Binding-site contacts:
Ligand atom N3A contacts residue PHE179 of chain 22.A at 3.2 Å.
Ligand atom C5B contacts residue LEU181 of chain 22.A at 3.5 Å (hydrophobic).
Ligand atom CM3 contacts residue ASN212 of chain 22.A at 3.6 Å.
Ligand atom CM6 contacts residue TYR144 of chain 22.A at 3.6 Å (hydrophobic).
Ligand atom C5B contacts residue TYR144 of chain 22.A at 3.7 Å (hydrophobic).
Ligand atom F3 contacts residue ALA166 of chain 22.A at 3.2 Å.
Ligand atom C4B contacts residue LEU181 of chain 22.A at 3.8 Å (hydrophobic).
Ligand atom CM4 contacts residue TYR142 of chain 22.A at 3.5 Å (hydrophobic).
Ligand atom N1A contacts residue PHE179 of chain 22.A at 3.6 Å.
Ligand atom C2A contacts residue TYR144 of chain 22.A at 3.6 Å (hydrophobic).
Ligand atom F1 contacts residue TYR142 of chain 22.A at 3.3 Å.
Ligand atom F2 contacts residue PHE179 of chain 22.A at 3.6 Å.
Ligand atom C1B contacts residue LEU181 of chain 22.A at 3.8 Å (hydrophobic).
Ligand atom F2 contacts residue TYR142 of chain 22.A at 3.6 Å.
Ligand atom F1 contacts residue MET124 of chain 22.A at 3.5 Å.
Ligand atom C3 contacts residue LEU100 of chain 22.A at 3.6 Å (hydrophobic).
Ligand atom F2 contacts residue VAL168 of chain 22.A at 2.9 Å.
Ligand atom N1A contacts residue TYR144 of chain 22.A at 3.3 Å.
Ligand atom O1 contacts residue MET214 of chain 22.A at 3.3 Å.
Ligand atom F1 contacts residue LEU217 of chain 22.A at 3.3 Å.
Ligand atom F3 contacts residue MET143 of chain 22.A at 3.3 Å.
Ligand atom C3A contacts residue TYR144 of chain 22.A at 3.7 Å (hydrophobic).
Ligand atom CM6 contacts residue MET214 of chain 22.A at 3.4 Å (hydrophobic).
Ligand atom C4 contacts residue LEU100 of chain 22.A at 3.7 Å (hydrophobic).
Ligand atom N3A contacts residue LEU217 of chain 22.A at 3.6 Å.
Ligand atom C6B contacts residue LEU181 of chain 22.A at 3.5 Å (hydrophobic).
Ligand atom F3 contacts residue TYR144 of chain 22.A at 3.1 Å.
Ligand atom C3A contacts residue PHE179 of chain 22.A at 3.4 Å (hydrophobic).
Ligand atom C1B contacts residue ILE98 of chain 22.A at 3.7 Å (hydrophobic).
Ligand atom O1B contacts residue ILE98 of chain 22.A at 3.1 Å.
Ligand atom C4 contacts residue TYR190 of chain 22.A at 3.6 Å (hydrophobic).
Ligand atom O1 contacts residue LEU100 of chain 22.A at 3.7 Å.
Ligand atom F3 contacts residue TYR142 of chain 22.A at 2.6 Å.
Ligand atom C1C contacts residue MET214 of chain 22.A at 3.5 Å (hydrophobic).
Ligand atom O1A contacts residue TYR144 of chain 22.A at 3.3 Å.
Ligand atom C2A contacts residue PHE179 of chain 22.A at 3.5 Å (hydrophobic).
Ligand atom CM3 contacts residue TYR190 of chain 22.A at 3.7 Å (hydrophobic).
Ligand atom CM6 contacts residue LEU184 of chain 22.A at 3.4 Å (hydrophobic).
Ligand atom N2 contacts residue LEU100 of chain 22.A at 3.8 Å.
Ligand atom CM2 contacts residue ILE122 of chain 22.A at 3.5 Å (hydrophobic).

Sequence of chain 22.C:
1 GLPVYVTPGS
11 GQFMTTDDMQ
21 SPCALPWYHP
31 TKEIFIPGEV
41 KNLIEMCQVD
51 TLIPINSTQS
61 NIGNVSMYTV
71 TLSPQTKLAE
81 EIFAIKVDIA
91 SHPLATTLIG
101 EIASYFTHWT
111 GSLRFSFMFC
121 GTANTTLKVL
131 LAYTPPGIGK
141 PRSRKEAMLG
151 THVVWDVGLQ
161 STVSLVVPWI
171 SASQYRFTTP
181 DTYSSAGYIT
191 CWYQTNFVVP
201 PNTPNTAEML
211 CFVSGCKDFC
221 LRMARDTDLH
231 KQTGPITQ

Sequence of chain 22.A:
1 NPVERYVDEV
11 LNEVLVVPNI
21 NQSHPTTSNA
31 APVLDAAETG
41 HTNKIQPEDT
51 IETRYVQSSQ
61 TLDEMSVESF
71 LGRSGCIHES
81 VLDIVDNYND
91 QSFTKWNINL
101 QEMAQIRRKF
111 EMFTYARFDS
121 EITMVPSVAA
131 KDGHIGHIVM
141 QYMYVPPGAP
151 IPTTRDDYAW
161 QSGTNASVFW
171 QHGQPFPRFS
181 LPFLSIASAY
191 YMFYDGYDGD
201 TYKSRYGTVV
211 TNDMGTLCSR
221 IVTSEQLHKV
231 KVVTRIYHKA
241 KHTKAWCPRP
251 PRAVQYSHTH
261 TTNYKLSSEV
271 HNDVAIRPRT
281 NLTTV

A protein and the small-molecule ligand that binds it are described below.
Small molecule (SMILES): Cc1cc(CCCOc2c(C)cc(-c3noc(C(F)(F)F)n3)cc2C)on1